Sequence of chain 1.A:
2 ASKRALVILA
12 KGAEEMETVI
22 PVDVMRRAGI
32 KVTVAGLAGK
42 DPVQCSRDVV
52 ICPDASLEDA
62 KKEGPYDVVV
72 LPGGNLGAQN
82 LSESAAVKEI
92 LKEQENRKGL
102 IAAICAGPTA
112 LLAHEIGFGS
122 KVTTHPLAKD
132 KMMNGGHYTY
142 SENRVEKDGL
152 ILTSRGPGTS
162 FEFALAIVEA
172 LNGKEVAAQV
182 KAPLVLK

Binding-site contacts:
Ligand atom C2 contacts residue LEU101 of chain 1.A at 3.4 Å (hydrophobic).
Ligand atom C7 contacts residue LYS148 of chain 1.A at 1.3 Å.
Ligand atom C4 contacts residue GLY100 of chain 1.A at 4.2 Å.
Ligand atom C1 contacts residue LYS148 of chain 1.A at 2.6 Å.
Ligand atom O11 contacts residue LYS148 of chain 1.A at 2.8 Å (salt-bridge).
Ligand atom C7 contacts residue LEU101 of chain 1.A at 4.2 Å (hydrophobic).
Ligand atom N1 contacts residue LYS148 of chain 1.A at 3.5 Å (salt-bridge).
Ligand atom C3 contacts residue LYS99 of chain 1.A at 4.1 Å.
Ligand atom C1 contacts residue GLY150 of chain 1.A at 4.4 Å.
Ligand atom C7 contacts residue ALA171 of chain 1.A at 4.3 Å (hydrophobic).
Ligand atom C4 contacts residue LYS99 of chain 1.A at 3.8 Å.
Ligand atom N1 contacts residue ALA171 of chain 1.A at 3.8 Å.
Ligand atom C6 contacts residue LEU101 of chain 1.A at 4.5 Å (hydrophobic).
Ligand atom C10 contacts residue ALA171 of chain 1.A at 3.6 Å (hydrophobic).
Ligand atom C6 contacts residue ALA171 of chain 1.A at 4.5 Å (hydrophobic).
Ligand atom C3 contacts residue LEU151 of chain 1.A at 4.1 Å (hydrophobic).
Ligand atom C2 contacts residue GLY150 of chain 1.A at 3.6 Å.
Ligand atom C6 contacts residue LYS148 of chain 1.A at 3.7 Å.
Ligand atom C3 contacts residue LEU101 of chain 1.A at 3.7 Å (hydrophobic).
Ligand atom C2 contacts residue LYS148 of chain 1.A at 3.5 Å.
Ligand atom C10 contacts residue LYS148 of chain 1.A at 2.4 Å.
Ligand atom C2 contacts residue LEU151 of chain 1.A at 4.0 Å (hydrophobic).
Ligand atom C3 contacts residue GLY150 of chain 1.A at 4.4 Å.
Ligand atom C4 contacts residue LEU101 of chain 1.A at 3.7 Å (hydrophobic).
Ligand atom O11 contacts residue ALA171 of chain 1.A at 3.6 Å.
Ligand atom C1 contacts residue LEU101 of chain 1.A at 3.7 Å (hydrophobic).
Ligand atom C5 contacts residue LEU101 of chain 1.A at 4.5 Å (hydrophobic).
Ligand atom C3 contacts residue GLY100 of chain 1.A at 4.1 Å.

This protein binds this small molecule.
Small molecule (SMILES): O=C1Nc2ccccc2C1=O